The protein below binds the small molecule below.
Small molecule (SMILES): CC(=O)N[C@H]1[C@H](O[C@H]2[C@H](O)[C@@H](NC(C)=O)CO[C@@H]2CO)O[C@H](CO)[C@@H](O)[C@@H]1O

Sequence of chain 1.B:
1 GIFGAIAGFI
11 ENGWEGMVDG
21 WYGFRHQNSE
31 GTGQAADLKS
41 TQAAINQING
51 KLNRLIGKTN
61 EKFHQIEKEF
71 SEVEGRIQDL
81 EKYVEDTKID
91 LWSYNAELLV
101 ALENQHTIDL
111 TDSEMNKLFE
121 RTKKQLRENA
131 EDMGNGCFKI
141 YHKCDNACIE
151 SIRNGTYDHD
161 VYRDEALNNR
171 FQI

Binding-site contacts:
Ligand atom N2 contacts residue VAL291 of chain 1.A at 3.5 Å (h-bond).
Ligand atom C6 contacts residue GLU69 of chain 1.B at 4.2 Å.
Ligand atom C3 contacts residue ASN279 of chain 1.A at 3.8 Å.
Ligand atom C5 contacts residue VAL291 of chain 1.A at 4.4 Å (hydrophobic).
Ligand atom C1 contacts residue VAL291 of chain 1.A at 3.6 Å (hydrophobic).
Ligand atom C7 contacts residue ASN279 of chain 1.A at 3.3 Å.
Ligand atom C2 contacts residue ASN279 of chain 1.A at 2.5 Å.
Ligand atom C2 contacts residue VAL291 of chain 1.A at 3.9 Å (hydrophobic).
Ligand atom C5 contacts residue ASN279 of chain 1.A at 3.6 Å.
Ligand atom C8 contacts residue GLU69 of chain 1.B at 3.1 Å.
Ligand atom C7 contacts residue GLU69 of chain 1.B at 4.1 Å.
Ligand atom C8 contacts residue SER39 of chain 1.A at 3.4 Å.
Ligand atom O5 contacts residue VAL291 of chain 1.A at 4.5 Å.
Ligand atom C5 contacts residue ASN292 of chain 1.A at 3.7 Å.
Ligand atom C4 contacts residue ASN279 of chain 1.A at 4.2 Å.
Ligand atom O5 contacts residue ASN279 of chain 1.A at 2.3 Å (h-bond).
Ligand atom O5 contacts residue ASN292 of chain 1.A at 3.7 Å.
Ligand atom C1 contacts residue ASN292 of chain 1.A at 4.0 Å.
Ligand atom C6 contacts residue ASN292 of chain 1.A at 3.8 Å.
Ligand atom C1 contacts residue ASN279 of chain 1.A at 1.4 Å.
Ligand atom C7 contacts residue VAL291 of chain 1.A at 4.4 Å (hydrophobic).
Ligand atom N2 contacts residue ASN279 of chain 1.A at 3.0 Å (h-bond).
Ligand atom O7 contacts residue ASN279 of chain 1.A at 3.1 Å (h-bond).
Ligand atom C8 contacts residue VAL291 of chain 1.A at 4.3 Å (hydrophobic).
Ligand atom C3 contacts residue VAL291 of chain 1.A at 4.2 Å (hydrophobic).

Sequence of chain 1.A:
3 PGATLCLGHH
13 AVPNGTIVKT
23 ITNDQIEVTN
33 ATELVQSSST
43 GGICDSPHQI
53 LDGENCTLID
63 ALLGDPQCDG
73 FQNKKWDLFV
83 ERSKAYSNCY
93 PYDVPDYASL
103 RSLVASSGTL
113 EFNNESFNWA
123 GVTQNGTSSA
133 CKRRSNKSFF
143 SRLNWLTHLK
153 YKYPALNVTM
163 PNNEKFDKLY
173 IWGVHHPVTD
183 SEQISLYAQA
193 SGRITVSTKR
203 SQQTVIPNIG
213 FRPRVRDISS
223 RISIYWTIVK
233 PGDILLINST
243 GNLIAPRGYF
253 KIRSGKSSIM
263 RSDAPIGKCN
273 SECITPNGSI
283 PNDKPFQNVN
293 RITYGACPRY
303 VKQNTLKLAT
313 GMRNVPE